Binding-site contacts:
Ligand atom C17 contacts residue LEU91 of chain 1.A at 3.0 Å (hydrophobic).
Ligand atom C14 contacts residue HIS92 of chain 1.A at 3.7 Å.
Ligand atom C16 contacts residue ASP94 of chain 1.A at 2.7 Å.
Ligand atom C16 contacts residue GLN93 of chain 1.A at 3.3 Å.
Ligand atom C12 contacts residue LYS28 of chain 1.A at 3.6 Å.
Ligand atom N2 contacts residue PHE90 of chain 1.A at 3.8 Å.
Ligand atom C2 contacts residue LEU142 of chain 1.A at 3.4 Å (hydrophobic).
Ligand atom C4 contacts residue LEU91 of chain 1.A at 3.7 Å (hydrophobic).
Ligand atom C1 contacts residue LYS41 of chain 1.A at 3.3 Å.
Ligand atom C17 contacts residue GLU89 of chain 1.A at 3.3 Å.
Ligand atom C10 contacts residue GLU16 of chain 1.A at 3.8 Å.
Ligand atom N6 contacts residue LEU142 of chain 1.A at 3.4 Å.
Ligand atom N6 contacts residue GLU89 of chain 1.A at 2.6 Å (salt-bridge).
Ligand atom C3 contacts residue LEU91 of chain 1.A at 3.6 Å (hydrophobic).
Ligand atom C15 contacts residue ASP94 of chain 1.A at 3.5 Å.
Ligand atom C13 contacts residue ILE18 of chain 1.A at 3.6 Å (hydrophobic).
Ligand atom N2 contacts residue LEU91 of chain 1.A at 2.9 Å (h-bond).
Ligand atom N3 contacts residue HIS92 of chain 1.A at 3.6 Å.
Ligand atom C17 contacts residue LEU142 of chain 1.A at 3.5 Å (hydrophobic).
Ligand atom C6 contacts residue ILE18 of chain 1.A at 3.2 Å (hydrophobic).
Ligand atom C11 contacts residue GLU16 of chain 1.A at 2.6 Å.
Ligand atom C3 contacts residue LEU142 of chain 1.A at 3.5 Å (hydrophobic).
Ligand atom N1 contacts residue GLU89 of chain 1.A at 3.8 Å.
Ligand atom C5 contacts residue ILE18 of chain 1.A at 3.5 Å (hydrophobic).
Ligand atom C13 contacts residue PHE90 of chain 1.A at 3.7 Å (hydrophobic).
Ligand atom C5 contacts residue LEU91 of chain 1.A at 3.7 Å (hydrophobic).
Ligand atom N4 contacts residue GLN93 of chain 1.A at 3.7 Å.
Ligand atom C6 contacts residue PHE90 of chain 1.A at 3.6 Å (hydrophobic).
Ligand atom N6 contacts residue ALA39 of chain 1.A at 3.6 Å.
Ligand atom C17 contacts residue PHE90 of chain 1.A at 3.4 Å (hydrophobic).
Ligand atom C16 contacts residue LYS97 of chain 1.A at 3.5 Å.
Ligand atom C15 contacts residue GLN93 of chain 1.A at 3.5 Å.
Ligand atom C12 contacts residue GLU16 of chain 1.A at 2.8 Å.
Ligand atom C7 contacts residue ILE18 of chain 1.A at 3.7 Å (hydrophobic).
Ligand atom N1 contacts residue LEU142 of chain 1.A at 3.3 Å.
Ligand atom N1 contacts residue ALA39 of chain 1.A at 3.6 Å.
Ligand atom N4 contacts residue ASP94 of chain 1.A at 3.5 Å (salt-bridge).
Ligand atom C1 contacts residue PHE88 of chain 1.A at 3.6 Å (hydrophobic).
Ligand atom C15 contacts residue LYS97 of chain 1.A at 3.1 Å.
Ligand atom N6 contacts residue PHE90 of chain 1.A at 3.8 Å.

Sequence of chain 1.A:
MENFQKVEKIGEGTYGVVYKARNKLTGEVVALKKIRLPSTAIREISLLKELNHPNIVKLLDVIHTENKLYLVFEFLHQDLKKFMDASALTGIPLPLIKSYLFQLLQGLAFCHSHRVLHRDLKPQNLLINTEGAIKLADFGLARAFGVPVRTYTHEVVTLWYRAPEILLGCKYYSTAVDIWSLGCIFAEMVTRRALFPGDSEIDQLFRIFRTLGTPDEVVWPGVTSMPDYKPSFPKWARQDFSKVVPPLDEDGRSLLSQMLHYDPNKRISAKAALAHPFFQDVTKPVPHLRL

The protein below binds the small molecule below.
Small molecule (SMILES): Cn1cc(NC(=O)c2cc(-c3ccccc3)nc3ccnn23)cn1